A protein and the small-molecule ligand that binds it are described below.
Small molecule (SMILES): CC(=O)N[C@@H]1[C@@H](O)[C@H](O)[C@@H](CO)O[C@H]1O

Binding-site contacts:
Ligand atom O6 contacts residue ASN308 of chain 1.I at 4.2 Å.
Ligand atom O5 contacts residue ASN308 of chain 1.I at 2.1 Å (h-bond).
Ligand atom C3 contacts residue ASN308 of chain 1.I at 3.9 Å.
Ligand atom N2 contacts residue ASN308 of chain 1.I at 3.3 Å (h-bond).
Ligand atom C6 contacts residue ASN308 of chain 1.I at 4.4 Å.
Ligand atom C1 contacts residue ASN308 of chain 1.I at 1.5 Å.
Ligand atom C5 contacts residue ASN308 of chain 1.I at 3.5 Å.
Ligand atom C4 contacts residue ASN308 of chain 1.I at 4.2 Å.
Ligand atom C2 contacts residue ASN308 of chain 1.I at 2.7 Å.
Ligand atom C7 contacts residue ASN308 of chain 1.I at 4.3 Å.

Sequence of chain 1.I:
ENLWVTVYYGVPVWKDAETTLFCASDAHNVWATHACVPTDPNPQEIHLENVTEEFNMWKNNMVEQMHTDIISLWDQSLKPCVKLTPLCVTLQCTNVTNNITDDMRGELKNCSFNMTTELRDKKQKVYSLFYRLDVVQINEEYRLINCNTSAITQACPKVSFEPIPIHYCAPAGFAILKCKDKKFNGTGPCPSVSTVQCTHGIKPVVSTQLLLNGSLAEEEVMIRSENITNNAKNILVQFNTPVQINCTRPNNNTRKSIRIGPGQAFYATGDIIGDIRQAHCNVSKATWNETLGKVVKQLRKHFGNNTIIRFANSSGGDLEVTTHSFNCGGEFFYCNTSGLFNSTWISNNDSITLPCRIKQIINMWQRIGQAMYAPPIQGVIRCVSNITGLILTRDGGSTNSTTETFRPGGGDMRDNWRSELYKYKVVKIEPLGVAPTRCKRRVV